Binding-site contacts:
Ligand atom C5 contacts residue PRO8 of chain 2.A at 3.3 Å (hydrophobic).
Ligand atom O5 contacts residue PHE9 of chain 2.A at 3.9 Å.
Ligand atom C4 contacts residue TYR30 of chain 2.A at 3.8 Å (hydrophobic).
Ligand atom C10 contacts residue GLN77 of chain 3.A at 3.7 Å.
Ligand atom C2 contacts residue TYR30 of chain 2.A at 3.7 Å (hydrophobic).
Ligand atom C7 contacts residue PHE9 of chain 2.A at 3.4 Å (hydrophobic).
Ligand atom C3 contacts residue SER32 of chain 2.A at 4.1 Å.
Ligand atom O5 contacts residue TYR46 of chain 3.A at 4.0 Å.
Ligand atom C10 contacts residue ALA74 of chain 3.A at 4.1 Å (hydrophobic).
Ligand atom C9 contacts residue PHE9 of chain 2.A at 4.0 Å (hydrophobic).
Ligand atom C5 contacts residue ARG10 of chain 2.A at 4.0 Å.
Ligand atom CL1 contacts residue PHE9 of chain 2.A at 3.9 Å.
Ligand atom O4 contacts residue HIS79 of chain 3.A at 3.0 Å (h-bond).
Ligand atom C10 contacts residue PHE9 of chain 2.A at 3.7 Å (hydrophobic).
Ligand atom C4 contacts residue HIS79 of chain 3.A at 3.8 Å.
Ligand atom CL2 contacts residue MET92 of chain 3.A at 4.0 Å.
Ligand atom O9A contacts residue PHE91 of chain 3.A at 4.1 Å.
Ligand atom N2 contacts residue TYR30 of chain 2.A at 3.6 Å.
Ligand atom O2 contacts residue GLY11 of chain 2.A at 2.8 Å (h-bond).
Ligand atom CL1 contacts residue PHE91 of chain 3.A at 3.8 Å.
Ligand atom C5 contacts residue PHE9 of chain 2.A at 3.6 Å (hydrophobic).
Ligand atom O9B contacts residue GLN77 of chain 3.A at 3.2 Å.
Ligand atom C6 contacts residue PRO8 of chain 2.A at 3.9 Å (hydrophobic).
Ligand atom C11 contacts residue PHE9 of chain 2.A at 3.9 Å (hydrophobic).
Ligand atom O2 contacts residue TYR30 of chain 2.A at 3.5 Å.
Ligand atom C1 contacts residue PHE91 of chain 3.A at 3.9 Å (hydrophobic).
Ligand atom O9A contacts residue MET48 of chain 3.A at 3.4 Å.
Ligand atom C5 contacts residue SER32 of chain 2.A at 3.9 Å.
Ligand atom N9 contacts residue MET48 of chain 3.A at 4.1 Å.
Ligand atom O5 contacts residue PRO8 of chain 2.A at 2.5 Å (h-bond).
Ligand atom O9B contacts residue ALA74 of chain 3.A at 3.6 Å.
Ligand atom C6 contacts residue PHE9 of chain 2.A at 3.7 Å (hydrophobic).
Ligand atom CL2 contacts residue TYR30 of chain 2.A at 3.8 Å.
Ligand atom O9B contacts residue TYR105 of chain 3.A at 3.7 Å.
Ligand atom C11 contacts residue GLN77 of chain 3.A at 4.0 Å.
Ligand atom O4 contacts residue TYR30 of chain 2.A at 2.4 Å (h-bond).
Ligand atom C2 contacts residue GLY11 of chain 2.A at 4.0 Å.
Ligand atom O5 contacts residue SER32 of chain 2.A at 3.2 Å (h-bond).
Ligand atom C3 contacts residue TYR30 of chain 2.A at 4.1 Å (hydrophobic).
Ligand atom O2 contacts residue ARG10 of chain 2.A at 3.6 Å.

Sequence of chain 2.A:
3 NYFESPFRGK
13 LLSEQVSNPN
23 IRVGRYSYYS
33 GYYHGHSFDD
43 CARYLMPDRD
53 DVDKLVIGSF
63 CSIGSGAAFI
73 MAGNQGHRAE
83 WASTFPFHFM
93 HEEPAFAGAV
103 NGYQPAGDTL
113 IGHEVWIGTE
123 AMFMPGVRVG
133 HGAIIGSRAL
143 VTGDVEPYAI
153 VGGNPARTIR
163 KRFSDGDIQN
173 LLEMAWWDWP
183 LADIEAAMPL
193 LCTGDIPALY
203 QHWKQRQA

The small molecule below binds the protein below.
Small molecule (SMILES): O=C(N[C@H](CO)[C@H](O)c1ccc([N+](=O)[O-])cc1)C(Cl)Cl

Sequence of chain 3.A:
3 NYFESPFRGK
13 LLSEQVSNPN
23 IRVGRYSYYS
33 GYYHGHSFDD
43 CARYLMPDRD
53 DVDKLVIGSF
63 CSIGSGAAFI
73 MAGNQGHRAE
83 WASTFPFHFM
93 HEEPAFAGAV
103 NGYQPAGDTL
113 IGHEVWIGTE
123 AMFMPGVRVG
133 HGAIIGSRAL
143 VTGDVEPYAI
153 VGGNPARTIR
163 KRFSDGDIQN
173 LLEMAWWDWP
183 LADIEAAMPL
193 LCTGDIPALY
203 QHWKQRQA